Binding-site contacts:
Ligand atom CG contacts residue LEU97 of chain 1.H at 3.3 Å (hydrophobic).
Ligand atom OD2 contacts residue THR99 of chain 1.H at 3.1 Å (h-bond).
Ligand atom OE1 contacts residue HIS31 of chain 1.H at 2.9 Å (h-bond).
Ligand atom CD contacts residue THR96 of chain 1.H at 3.9 Å.
Ligand atom O3P contacts residue HIS35 of chain 1.G at 2.6 Å (h-bond).
Ligand atom O1P contacts residue HIS100 of chain 1.G at 2.6 Å (h-bond).
Ligand atom CB contacts residue GLY103 of chain 1.G at 3.3 Å.
Ligand atom O contacts residue CYS101 of chain 1.G at 3.3 Å.
Ligand atom O1P contacts residue CYS101 of chain 1.G at 2.9 Å (h-bond).
Ligand atom CA contacts residue GLY103 of chain 1.G at 3.3 Å.
Ligand atom O1P contacts residue GLY99 of chain 1.G at 3.4 Å.
Ligand atom N contacts residue GLY103 of chain 1.G at 3.8 Å.
Ligand atom OD2 contacts residue GLN98 of chain 1.H at 3.2 Å.
Ligand atom N contacts residue PHE33 of chain 1.G at 3.5 Å.
Ligand atom OD1 contacts residue THR99 of chain 1.H at 2.5 Å (h-bond).
Ligand atom CG contacts residue TYR37 of chain 1.H at 3.8 Å (hydrophobic).
Ligand atom CG contacts residue THR99 of chain 1.H at 3.5 Å.
Ligand atom CB contacts residue TYR37 of chain 1.H at 3.9 Å (hydrophobic).
Ligand atom O contacts residue HIS31 of chain 1.H at 3.2 Å.
Ligand atom P contacts residue HIS35 of chain 1.G at 3.7 Å.
Ligand atom CD2 contacts residue ARG52 of chain 1.G at 3.2 Å.
Ligand atom CG contacts residue LYS59 of chain 1.G at 3.5 Å.
Ligand atom CB contacts residue GLY103 of chain 1.G at 3.8 Å.
Ligand atom CD contacts residue LEU97 of chain 1.H at 3.9 Å (hydrophobic).
Ligand atom CB contacts residue CYS101 of chain 1.G at 3.9 Å (hydrophobic).
Ligand atom CG1 contacts residue ARG52 of chain 1.G at 3.6 Å.
Ligand atom N contacts residue ARG50 of chain 1.G at 3.5 Å (salt-bridge).
Ligand atom CD contacts residue HIS31 of chain 1.H at 3.8 Å.
Ligand atom CA contacts residue ARG50 of chain 1.G at 3.9 Å.
Ligand atom O3P contacts residue PHE33 of chain 1.G at 3.2 Å.
Ligand atom CB contacts residue PHE33 of chain 1.G at 3.9 Å (hydrophobic).
Ligand atom O contacts residue PHE33 of chain 1.G at 3.4 Å.
Ligand atom OD2 contacts residue LYS59 of chain 1.G at 3.9 Å.
Ligand atom O2P contacts residue HIS100 of chain 1.G at 2.8 Å (h-bond).
Ligand atom CG contacts residue THR96 of chain 1.H at 3.6 Å.
Ligand atom CD1 contacts residue CYS101 of chain 1.G at 3.6 Å (hydrophobic).
Ligand atom O contacts residue ARG50 of chain 1.G at 2.8 Å (salt-bridge).
Ligand atom OD1 contacts residue LYS59 of chain 1.G at 3.4 Å (salt-bridge).
Ligand atom C contacts residue ARG50 of chain 1.G at 3.8 Å.
Ligand atom P contacts residue HIS100 of chain 1.G at 3.8 Å.

Sequence of chain 1.H:
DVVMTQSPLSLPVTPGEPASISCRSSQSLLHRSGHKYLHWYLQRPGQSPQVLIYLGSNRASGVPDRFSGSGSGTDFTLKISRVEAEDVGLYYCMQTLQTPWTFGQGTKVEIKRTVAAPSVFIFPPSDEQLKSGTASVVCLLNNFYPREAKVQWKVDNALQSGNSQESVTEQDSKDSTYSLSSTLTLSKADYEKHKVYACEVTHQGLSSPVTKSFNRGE

A small-molecule ligand and the protein it binds are described below.
Small molecule (SMILES): CSCC[C@H](N)C(=O)N[C@H](C(=O)N[C@@H](CC(=O)O)C(=O)N[C@@H](COP(=O)(O)O)C(=O)N1CCC[C@H]1C(=O)N[C@@H](CCC(N)=O)C(=O)N[C@@H](CC(C)C)C(=O)N[C@@H](C)C=O)C(C)C

Sequence of chain 1.G:
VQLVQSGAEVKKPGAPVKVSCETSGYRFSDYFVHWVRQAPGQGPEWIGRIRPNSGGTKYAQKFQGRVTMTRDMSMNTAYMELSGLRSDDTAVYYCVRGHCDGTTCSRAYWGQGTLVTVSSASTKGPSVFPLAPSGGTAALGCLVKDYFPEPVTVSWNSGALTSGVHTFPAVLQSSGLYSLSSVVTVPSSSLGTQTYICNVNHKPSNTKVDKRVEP